Sequence of chain 1.A:
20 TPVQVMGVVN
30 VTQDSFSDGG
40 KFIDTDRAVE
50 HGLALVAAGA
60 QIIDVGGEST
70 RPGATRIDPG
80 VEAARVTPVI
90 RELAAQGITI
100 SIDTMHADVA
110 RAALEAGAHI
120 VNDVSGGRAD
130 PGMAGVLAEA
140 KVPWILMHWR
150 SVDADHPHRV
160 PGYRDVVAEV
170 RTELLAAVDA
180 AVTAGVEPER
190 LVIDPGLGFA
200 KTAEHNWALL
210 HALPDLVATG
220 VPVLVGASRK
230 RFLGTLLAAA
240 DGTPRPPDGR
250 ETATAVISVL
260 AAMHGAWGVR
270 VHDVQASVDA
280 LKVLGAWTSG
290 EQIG

Binding-site contacts:
Ligand atom N8 contacts residue VAL123 of chain 1.A at 3.4 Å.
Ligand atom O10 contacts residue ARG269 of chain 1.A at 3.8 Å.
Ligand atom C6 contacts residue ARG269 of chain 1.A at 3.4 Å.
Ligand atom C2 contacts residue ASP193 of chain 1.A at 3.3 Å.
Ligand atom N1 contacts residue VAL123 of chain 1.A at 3.6 Å.
Ligand atom O10 contacts residue CIT1 of chain 1.B at 3.7 Å.
Ligand atom PA contacts residue ARG70 of chain 1.A at 3.8 Å.
Ligand atom N2 contacts residue LEU223 of chain 1.A at 3.7 Å.
Ligand atom O3P contacts residue ARG70 of chain 1.A at 2.8 Å (salt-bridge).
Ligand atom C8A contacts residue VAL123 of chain 1.A at 3.6 Å (hydrophobic).
Ligand atom N3 contacts residue MET146 of chain 1.A at 3.5 Å (h-bond).
Ligand atom N2 contacts residue ASP193 of chain 1.A at 2.8 Å (salt-bridge).
Ligand atom N2 contacts residue ASN121 of chain 1.A at 2.9 Å (h-bond).
Ligand atom C2 contacts residue ARG269 of chain 1.A at 3.7 Å.
Ligand atom N5 contacts residue PHE198 of chain 1.A at 3.6 Å.
Ligand atom N5 contacts residue ARG269 of chain 1.A at 3.4 Å (salt-bridge).
Ligand atom PA contacts residue ARG269 of chain 1.A at 3.8 Å.
Ligand atom N3 contacts residue ASP193 of chain 1.A at 2.8 Å (salt-bridge).
Ligand atom C2 contacts residue ASN121 of chain 1.A at 3.7 Å.
Ligand atom O4 contacts residue GLY225 of chain 1.A at 3.2 Å (h-bond).
Ligand atom C6 contacts residue PHE198 of chain 1.A at 3.7 Å (hydrophobic).
Ligand atom C8A contacts residue ARG269 of chain 1.A at 3.5 Å.
Ligand atom C9 contacts residue PHE198 of chain 1.A at 3.7 Å (hydrophobic).
Ligand atom N5 contacts residue LYS229 of chain 1.A at 3.7 Å.
Ligand atom O1P contacts residue HIS271 of chain 1.A at 2.6 Å (h-bond).
Ligand atom C4A contacts residue ARG269 of chain 1.A at 3.5 Å.
Ligand atom N8 contacts residue ASP102 of chain 1.A at 2.8 Å (salt-bridge).
Ligand atom O2P contacts residue ARG269 of chain 1.A at 2.8 Å (salt-bridge).
Ligand atom C4 contacts residue MET146 of chain 1.A at 3.6 Å (hydrophobic).
Ligand atom N8 contacts residue ARG269 of chain 1.A at 3.2 Å.
Ligand atom C7 contacts residue ARG269 of chain 1.A at 3.3 Å.
Ligand atom N1 contacts residue ARG269 of chain 1.A at 3.5 Å.
Ligand atom C2 contacts residue MET146 of chain 1.A at 3.7 Å (hydrophobic).
Ligand atom PA contacts residue HIS271 of chain 1.A at 3.6 Å.
Ligand atom O4 contacts residue LYS229 of chain 1.A at 2.6 Å (salt-bridge).
Ligand atom C7 contacts residue ASP102 of chain 1.A at 3.4 Å.
Ligand atom C4 contacts residue LYS229 of chain 1.A at 3.6 Å.
Ligand atom C9 contacts residue CIT1 of chain 1.B at 3.5 Å.
Ligand atom N1 contacts residue ASN121 of chain 1.A at 3.1 Å (h-bond).
Ligand atom O2P contacts residue HIS271 of chain 1.A at 3.6 Å (h-bond).

The small molecule below binds the protein below.
Small molecule (SMILES): Nc1nc2ncc(COP(=O)(O)O)nc2c(=O)[nH]1